Sequence of chain 1.C:
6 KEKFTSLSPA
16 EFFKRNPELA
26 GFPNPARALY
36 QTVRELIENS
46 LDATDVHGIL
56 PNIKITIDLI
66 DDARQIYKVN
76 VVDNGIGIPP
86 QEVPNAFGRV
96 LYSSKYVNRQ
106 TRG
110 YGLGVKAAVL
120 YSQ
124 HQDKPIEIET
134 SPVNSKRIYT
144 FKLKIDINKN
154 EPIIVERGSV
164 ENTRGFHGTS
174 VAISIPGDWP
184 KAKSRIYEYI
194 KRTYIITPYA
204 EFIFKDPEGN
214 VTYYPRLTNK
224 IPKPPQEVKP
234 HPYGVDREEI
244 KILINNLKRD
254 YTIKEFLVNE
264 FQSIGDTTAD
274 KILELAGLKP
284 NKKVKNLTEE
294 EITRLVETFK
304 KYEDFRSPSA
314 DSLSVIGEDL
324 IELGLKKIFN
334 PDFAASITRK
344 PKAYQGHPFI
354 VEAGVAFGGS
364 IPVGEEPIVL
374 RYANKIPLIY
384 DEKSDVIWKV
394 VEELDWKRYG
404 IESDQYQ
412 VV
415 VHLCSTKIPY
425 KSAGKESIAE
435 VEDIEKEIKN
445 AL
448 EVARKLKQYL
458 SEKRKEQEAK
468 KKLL

Sequence of chain 1.D:
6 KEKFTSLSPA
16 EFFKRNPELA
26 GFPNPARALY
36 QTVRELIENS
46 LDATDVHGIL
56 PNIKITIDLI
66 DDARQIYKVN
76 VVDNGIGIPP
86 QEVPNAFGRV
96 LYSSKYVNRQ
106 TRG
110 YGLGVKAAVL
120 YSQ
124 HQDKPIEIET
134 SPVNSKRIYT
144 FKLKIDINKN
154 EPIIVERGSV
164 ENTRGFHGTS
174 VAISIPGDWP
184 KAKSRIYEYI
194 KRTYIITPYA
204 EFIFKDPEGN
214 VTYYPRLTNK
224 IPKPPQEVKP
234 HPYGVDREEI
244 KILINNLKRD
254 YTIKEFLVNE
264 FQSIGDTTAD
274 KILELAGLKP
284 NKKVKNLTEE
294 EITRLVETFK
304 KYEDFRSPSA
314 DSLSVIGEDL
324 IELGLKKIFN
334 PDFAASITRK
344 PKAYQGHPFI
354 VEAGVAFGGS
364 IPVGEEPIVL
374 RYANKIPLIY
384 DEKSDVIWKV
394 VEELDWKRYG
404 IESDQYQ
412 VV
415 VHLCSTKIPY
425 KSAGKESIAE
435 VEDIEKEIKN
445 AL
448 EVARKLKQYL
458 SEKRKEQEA

This small molecule binds to this protein.
Small molecule (SMILES): Nc1ncnc2c1ncn2[C@@H]1O[C@H](CO[P](=O)(O)O[P](=O)(O)NP(=O)(O)O)[C@@H](O)[C@H]1O

Binding-site contacts:
Ligand atom N1 contacts residue ALA48 of chain 1.D at 3.2 Å.
Ligand atom O2B contacts residue LYS100 of chain 1.D at 3.4 Å.
Ligand atom PA contacts residue MG1 of chain 1.M at 3.1 Å.
Ligand atom O3' contacts residue SER99 of chain 1.D at 3.2 Å (h-bond).
Ligand atom O1A contacts residue MG1 of chain 1.M at 2.1 Å.
Ligand atom O1G contacts residue GLY111 of chain 1.D at 3.3 Å (h-bond).
Ligand atom N3B contacts residue TYR110 of chain 1.D at 3.4 Å (h-bond).
Ligand atom C5' contacts residue LYS115 of chain 1.D at 3.1 Å.
Ligand atom O1G contacts residue LEU112 of chain 1.D at 2.8 Å (h-bond).
Ligand atom O1G contacts residue GLY113 of chain 1.D at 2.5 Å (h-bond).
Ligand atom O3G contacts residue LYS429 of chain 1.D at 2.5 Å (salt-bridge).
Ligand atom O3A contacts residue MG1 of chain 1.M at 3.3 Å.
Ligand atom N3B contacts residue GLY111 of chain 1.D at 3.0 Å (h-bond).
Ligand atom N7 contacts residue ASN44 of chain 1.D at 3.3 Å.
Ligand atom C4 contacts residue ILE83 of chain 1.D at 3.4 Å (hydrophobic).
Ligand atom C2 contacts residue ALA48 of chain 1.D at 3.4 Å (hydrophobic).
Ligand atom PG contacts residue MG1 of chain 1.M at 3.3 Å.
Ligand atom O2G contacts residue LYS429 of chain 1.D at 3.4 Å (salt-bridge).
Ligand atom PB contacts residue MG1 of chain 1.M at 3.0 Å.
Ligand atom O1A contacts residue ASN44 of chain 1.D at 3.0 Å (h-bond).
Ligand atom O3G contacts residue MSE109 of chain 1.D at 2.9 Å (h-bond).
Ligand atom O1B contacts residue LYS100 of chain 1.D at 2.8 Å (salt-bridge).
Ligand atom N3 contacts residue ILE83 of chain 1.D at 3.3 Å.
Ligand atom O2B contacts residue SER98 of chain 1.D at 2.7 Å (h-bond).
Ligand atom O2G contacts residue MG1 of chain 1.M at 2.1 Å.
Ligand atom O1B contacts residue MG1 of chain 1.M at 1.9 Å.
Ligand atom O1A contacts residue VAL114 of chain 1.D at 3.2 Å (h-bond).
Ligand atom O2A contacts residue VAL114 of chain 1.D at 3.1 Å.
Ligand atom O3' contacts residue LYS100 of chain 1.D at 3.4 Å.
Ligand atom O3G contacts residue TYR110 of chain 1.D at 3.0 Å (h-bond).
Ligand atom O3' contacts residue SER98 of chain 1.D at 3.4 Å (h-bond).
Ligand atom N6 contacts residue ASP78 of chain 1.D at 2.9 Å (salt-bridge).
Ligand atom O2' contacts residue SER99 of chain 1.D at 2.6 Å (h-bond).
Ligand atom O3A contacts residue GLY111 of chain 1.D at 3.4 Å.
Ligand atom N3B contacts residue MSE109 of chain 1.D at 3.1 Å (h-bond).
Ligand atom O2A contacts residue LYS115 of chain 1.D at 2.7 Å (salt-bridge).
Ligand atom C5' contacts residue ALA91 of chain 1.D at 3.4 Å (hydrophobic).
Ligand atom C2 contacts residue ILE83 of chain 1.D at 3.5 Å (hydrophobic).
Ligand atom O1B contacts residue ASN44 of chain 1.D at 3.0 Å (h-bond).
Ligand atom O2' contacts residue PHE9 of chain 1.C at 3.3 Å.